Sequence of chain 1.A:
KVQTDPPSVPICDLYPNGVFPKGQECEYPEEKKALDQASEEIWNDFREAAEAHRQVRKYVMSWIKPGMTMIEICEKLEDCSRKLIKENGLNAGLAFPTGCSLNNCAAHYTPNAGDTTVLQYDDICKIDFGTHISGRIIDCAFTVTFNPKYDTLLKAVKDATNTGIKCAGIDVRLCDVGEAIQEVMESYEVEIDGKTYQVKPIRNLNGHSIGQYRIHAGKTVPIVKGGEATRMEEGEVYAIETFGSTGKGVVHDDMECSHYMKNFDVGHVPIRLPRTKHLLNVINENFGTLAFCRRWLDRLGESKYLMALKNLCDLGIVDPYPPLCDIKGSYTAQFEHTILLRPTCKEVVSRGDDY

Binding-site contacts:
Ligand atom C2C contacts residue TYR336 of chain 1.A at 3.4 Å (hydrophobic).
Ligand atom C23 contacts residue MET276 of chain 1.A at 3.9 Å (hydrophobic).
Ligand atom O31 contacts residue HIS231 of chain 1.A at 3.8 Å.
Ligand atom C3 contacts residue HIS223 of chain 1.A at 4.1 Å.
Ligand atom C2A contacts residue HIS231 of chain 1.A at 4.1 Å.
Ligand atom C5 contacts residue LEU220 of chain 1.A at 4.0 Å (hydrophobic).
Ligand atom O11 contacts residue CO1 of chain 1.B at 3.3 Å.
Ligand atom O11 contacts residue HIS123 of chain 1.A at 3.7 Å.
Ligand atom C2A contacts residue ILE230 of chain 1.A at 4.1 Å (hydrophobic).
Ligand atom C6 contacts residue ALA122 of chain 1.A at 4.1 Å (hydrophobic).
Ligand atom C31 contacts residue HIS223 of chain 1.A at 4.0 Å.
Ligand atom C4 contacts residue ASN221 of chain 1.A at 3.3 Å.
Ligand atom C5 contacts residue PHE258 of chain 1.A at 4.0 Å (hydrophobic).
Ligand atom C31 contacts residue HIS231 of chain 1.A at 3.6 Å.
Ligand atom O11 contacts residue GLU256 of chain 1.A at 3.7 Å.
Ligand atom O11 contacts residue HIS223 of chain 1.A at 3.9 Å.
Ligand atom C31 contacts residue ASN221 of chain 1.A at 3.5 Å.
Ligand atom C5 contacts residue GLU256 of chain 1.A at 3.9 Å.
Ligand atom C3 contacts residue ASN221 of chain 1.A at 3.8 Å.
Ligand atom O41 contacts residue LEU220 of chain 1.A at 3.7 Å.
Ligand atom C31 contacts residue GLY222 of chain 1.A at 3.9 Å.
Ligand atom C22 contacts residue TYR336 of chain 1.A at 3.9 Å (hydrophobic).
Ligand atom O2A contacts residue HIS231 of chain 1.A at 3.8 Å.
Ligand atom C2A contacts residue HIS223 of chain 1.A at 3.6 Å.
Ligand atom C1 contacts residue HIS123 of chain 1.A at 2.7 Å.
Ligand atom C5 contacts residue ASN221 of chain 1.A at 3.8 Å.
Ligand atom O41 contacts residue ASN221 of chain 1.A at 3.1 Å (h-bond).
Ligand atom C23 contacts residue ILE230 of chain 1.A at 3.9 Å (hydrophobic).
Ligand atom C21 contacts residue HIS123 of chain 1.A at 4.0 Å.
Ligand atom C4 contacts residue LEU220 of chain 1.A at 4.2 Å (hydrophobic).
Ligand atom C6 contacts residue HIS123 of chain 1.A at 3.0 Å.
Ligand atom C25 contacts residue ALA306 of chain 1.A at 4.2 Å (hydrophobic).
Ligand atom C2B contacts residue PHE111 of chain 1.A at 3.9 Å (hydrophobic).
Ligand atom C2B contacts residue ALA306 of chain 1.A at 3.9 Å (hydrophobic).
Ligand atom C24 contacts residue ILE230 of chain 1.A at 3.6 Å (hydrophobic).
Ligand atom C22 contacts residue HIS123 of chain 1.A at 3.7 Å.
Ligand atom C2 contacts residue HIS123 of chain 1.A at 3.5 Å.
Ligand atom C23 contacts residue TYR336 of chain 1.A at 3.9 Å (hydrophobic).
Ligand atom C11 contacts residue HIS123 of chain 1.A at 1.5 Å.
Ligand atom O1 contacts residue HIS123 of chain 1.A at 3.0 Å.

The protein below binds the small molecule below.
Small molecule (SMILES): CO[C@@H]1C(=O)CC[C@@](C)(O)[C@@]1(O)[C@@]1(C)O[C@@H]1CC=C(C)C